Binding-site contacts:
Ligand atom C4 contacts residue CO1 of chain 2.B at 3.2 Å.
Ligand atom O14 contacts residue GLU366 of chain 2.A at 3.2 Å (salt-bridge).
Ligand atom O19 contacts residue SER239 of chain 2.A at 2.7 Å (h-bond).
Ligand atom C15 contacts residue CO1 of chain 2.B at 3.1 Å.
Ligand atom O14 contacts residue CO1 of chain 2.B at 2.0 Å.
Ligand atom C11 contacts residue LEU237 of chain 2.A at 3.5 Å (hydrophobic).
Ligand atom O24 contacts residue PHE396 of chain 2.A at 3.9 Å.
Ligand atom O17 contacts residue CO1 of chain 2.B at 2.1 Å.
Ligand atom O14 contacts residue PHE353 of chain 2.A at 3.6 Å.
Ligand atom O14 contacts residue HIS280 of chain 2.A at 3.2 Å (h-bond).
Ligand atom O18 contacts residue SER239 of chain 2.A at 3.5 Å (h-bond).
Ligand atom C4 contacts residue PHE391 of chain 2.A at 3.6 Å (hydrophobic).
Ligand atom C20 contacts residue PHE225 of chain 2.A at 3.4 Å (hydrophobic).
Ligand atom C15 contacts residue PHE391 of chain 2.A at 4.0 Å (hydrophobic).
Ligand atom C12 contacts residue SER235 of chain 2.A at 3.9 Å.
Ligand atom C3 contacts residue PHE353 of chain 2.A at 3.8 Å (hydrophobic).
Ligand atom C20 contacts residue THR226 of chain 2.A at 3.5 Å.
Ligand atom C15 contacts residue HIS280 of chain 2.A at 3.8 Å.
Ligand atom O21 contacts residue SER235 of chain 2.A at 2.6 Å.
Ligand atom C23 contacts residue PHE396 of chain 2.A at 2.3 Å (hydrophobic).
Ligand atom C25 contacts residue LYS393 of chain 2.A at 3.3 Å.
Ligand atom O17 contacts residue HIS198 of chain 2.A at 3.3 Å (h-bond).
Ligand atom C22 contacts residue PHE396 of chain 2.A at 3.3 Å (hydrophobic).
Ligand atom C5 contacts residue CO1 of chain 2.B at 3.6 Å.
Ligand atom O17 contacts residue VAL200 of chain 2.A at 3.6 Å.
Ligand atom C20 contacts residue LEU237 of chain 2.A at 3.1 Å (hydrophobic).
Ligand atom O14 contacts residue PHE391 of chain 2.A at 3.6 Å.
Ligand atom C2 contacts residue PHE391 of chain 2.A at 3.7 Å (hydrophobic).
Ligand atom C25 contacts residue PHE391 of chain 2.A at 3.5 Å (hydrophobic).
Ligand atom C10 contacts residue LEU237 of chain 2.A at 3.8 Å (hydrophobic).
Ligand atom C16 contacts residue PRO252 of chain 2.A at 3.3 Å (hydrophobic).
Ligand atom C25 contacts residue GLY392 of chain 2.A at 3.5 Å.
Ligand atom O19 contacts residue LEU237 of chain 2.A at 3.7 Å.
Ligand atom O19 contacts residue PHE225 of chain 2.A at 3.1 Å.
Ligand atom C4 contacts residue HIS280 of chain 2.A at 3.9 Å.
Ligand atom C10 contacts residue PHE225 of chain 2.A at 3.9 Å (hydrophobic).
Ligand atom O17 contacts residue HIS280 of chain 2.A at 3.3 Å (h-bond).
Ligand atom C20 contacts residue SER235 of chain 2.A at 4.0 Å.
Ligand atom C5 contacts residue PHE391 of chain 2.A at 3.9 Å (hydrophobic).
Ligand atom C3 contacts residue PHE391 of chain 2.A at 3.7 Å (hydrophobic).

Sequence of chain 2.A:
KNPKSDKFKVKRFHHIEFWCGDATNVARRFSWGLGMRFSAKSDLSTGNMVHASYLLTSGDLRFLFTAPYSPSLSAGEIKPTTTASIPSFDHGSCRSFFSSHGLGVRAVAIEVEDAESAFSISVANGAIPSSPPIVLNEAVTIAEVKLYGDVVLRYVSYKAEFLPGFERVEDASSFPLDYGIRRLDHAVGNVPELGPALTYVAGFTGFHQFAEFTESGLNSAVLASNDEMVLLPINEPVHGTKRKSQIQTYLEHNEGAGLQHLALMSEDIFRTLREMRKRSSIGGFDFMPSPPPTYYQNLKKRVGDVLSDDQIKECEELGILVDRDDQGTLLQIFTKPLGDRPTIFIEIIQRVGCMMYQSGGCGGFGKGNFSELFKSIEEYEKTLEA

A small-molecule ligand and the protein it binds are described below.
Small molecule (SMILES): CC(=O)C1=C(O)C=C2Oc3c(C(C)=O)c(O)c(C)c(O)c3[C@@]2(C)C1=O